Sequence of chain 3.A:
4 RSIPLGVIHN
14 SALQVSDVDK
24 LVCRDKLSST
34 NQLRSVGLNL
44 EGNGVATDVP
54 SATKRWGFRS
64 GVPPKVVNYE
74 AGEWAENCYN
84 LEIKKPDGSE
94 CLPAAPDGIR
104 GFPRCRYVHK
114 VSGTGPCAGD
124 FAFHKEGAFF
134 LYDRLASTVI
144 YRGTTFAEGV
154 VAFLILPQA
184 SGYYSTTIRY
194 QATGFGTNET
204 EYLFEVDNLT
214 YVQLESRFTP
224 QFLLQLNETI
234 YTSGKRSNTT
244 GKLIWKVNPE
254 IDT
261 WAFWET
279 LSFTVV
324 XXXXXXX

The protein below binds the small molecule below.
Small molecule (SMILES): CC(=O)N[C@@H]1[C@@H](O)[C@H](O)[C@@H](CO)O[C@H]1O

Binding-site contacts:
Ligand atom N2 contacts residue ASN211 of chain 3.A at 2.8 Å (h-bond).
Ligand atom C6 contacts residue ASN211 of chain 3.A at 4.4 Å.
Ligand atom C1 contacts residue ASN211 of chain 3.A at 1.4 Å.
Ligand atom C3 contacts residue ASN211 of chain 3.A at 3.8 Å.
Ligand atom O6 contacts residue ASN211 of chain 3.A at 4.3 Å.
Ligand atom C7 contacts residue ASN211 of chain 3.A at 3.4 Å.
Ligand atom C2 contacts residue ASN211 of chain 3.A at 2.4 Å.
Ligand atom O7 contacts residue ASN211 of chain 3.A at 3.7 Å.
Ligand atom C5 contacts residue ASN211 of chain 3.A at 3.7 Å.
Ligand atom C4 contacts residue ASN211 of chain 3.A at 4.2 Å.
Ligand atom C8 contacts residue ASN211 of chain 3.A at 4.5 Å.
Ligand atom O5 contacts residue ASN211 of chain 3.A at 2.4 Å (h-bond).